Binding-site contacts:
Ligand atom C8 contacts residue ASN616 of chain 1.A at 3.6 Å.
Ligand atom O7 contacts residue ASN616 of chain 1.A at 3.4 Å (h-bond).
Ligand atom C4 contacts residue ASN616 of chain 1.A at 4.2 Å.
Ligand atom O7 contacts residue CYS617 of chain 1.A at 3.3 Å (h-bond).
Ligand atom N2 contacts residue ASN616 of chain 1.A at 2.9 Å (h-bond).
Ligand atom C1 contacts residue ASN616 of chain 1.A at 1.4 Å.
Ligand atom C5 contacts residue ASN616 of chain 1.A at 3.7 Å.
Ligand atom C2 contacts residue CYS617 of chain 1.A at 4.1 Å (hydrophobic).
Ligand atom C2 contacts residue ASN616 of chain 1.A at 2.5 Å.
Ligand atom C7 contacts residue ASN616 of chain 1.A at 3.3 Å.
Ligand atom O5 contacts residue ASN616 of chain 1.A at 2.4 Å (h-bond).
Ligand atom C7 contacts residue CYS617 of chain 1.A at 4.3 Å (hydrophobic).
Ligand atom C3 contacts residue ASN616 of chain 1.A at 3.8 Å.

This protein binds this small molecule.
Small molecule (SMILES): CC(=O)N[C@@H]1[C@@H](O)[C@H](O)[C@@H](CO)O[C@H]1O

Sequence of chain 1.A:
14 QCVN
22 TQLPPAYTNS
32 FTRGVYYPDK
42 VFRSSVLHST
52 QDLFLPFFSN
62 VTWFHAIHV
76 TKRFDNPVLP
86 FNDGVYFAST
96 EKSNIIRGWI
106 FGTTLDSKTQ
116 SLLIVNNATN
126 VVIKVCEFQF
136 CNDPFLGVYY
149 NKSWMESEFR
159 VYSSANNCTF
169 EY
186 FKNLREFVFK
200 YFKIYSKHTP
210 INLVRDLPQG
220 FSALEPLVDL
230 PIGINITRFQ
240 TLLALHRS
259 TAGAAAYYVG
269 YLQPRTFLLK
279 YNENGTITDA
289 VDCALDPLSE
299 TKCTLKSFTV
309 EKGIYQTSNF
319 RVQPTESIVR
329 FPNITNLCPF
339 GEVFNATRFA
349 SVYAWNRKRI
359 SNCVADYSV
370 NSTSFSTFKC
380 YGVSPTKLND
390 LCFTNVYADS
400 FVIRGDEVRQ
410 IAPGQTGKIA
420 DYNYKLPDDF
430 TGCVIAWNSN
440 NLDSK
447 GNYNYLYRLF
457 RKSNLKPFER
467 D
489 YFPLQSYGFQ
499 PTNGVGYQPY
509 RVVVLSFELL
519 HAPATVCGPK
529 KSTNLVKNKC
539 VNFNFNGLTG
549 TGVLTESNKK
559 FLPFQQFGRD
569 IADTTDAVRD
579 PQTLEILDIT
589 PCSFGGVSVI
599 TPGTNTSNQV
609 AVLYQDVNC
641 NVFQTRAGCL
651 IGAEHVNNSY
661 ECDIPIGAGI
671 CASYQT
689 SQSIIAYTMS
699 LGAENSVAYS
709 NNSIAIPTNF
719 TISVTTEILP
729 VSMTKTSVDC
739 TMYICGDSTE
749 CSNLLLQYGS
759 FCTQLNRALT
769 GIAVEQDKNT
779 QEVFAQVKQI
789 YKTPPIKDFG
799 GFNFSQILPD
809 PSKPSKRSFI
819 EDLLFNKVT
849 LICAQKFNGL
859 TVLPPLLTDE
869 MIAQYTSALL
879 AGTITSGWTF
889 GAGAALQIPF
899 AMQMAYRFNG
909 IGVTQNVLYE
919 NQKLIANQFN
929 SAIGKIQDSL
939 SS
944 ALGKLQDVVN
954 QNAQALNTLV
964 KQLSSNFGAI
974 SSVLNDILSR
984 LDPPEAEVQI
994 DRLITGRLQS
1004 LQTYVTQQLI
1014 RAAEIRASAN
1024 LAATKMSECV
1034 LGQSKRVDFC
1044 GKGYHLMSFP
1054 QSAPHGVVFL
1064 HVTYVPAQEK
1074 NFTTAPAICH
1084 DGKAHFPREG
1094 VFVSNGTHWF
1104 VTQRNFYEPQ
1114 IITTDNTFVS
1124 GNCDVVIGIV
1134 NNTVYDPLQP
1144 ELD